Binding-site contacts:
Ligand atom N contacts residue HIS11 of chain 1.B at 3.1 Å.
Ligand atom C contacts residue HIS11 of chain 1.B at 3.4 Å.
Ligand atom CD1 contacts residue MET263 of chain 1.B at 3.2 Å (hydrophobic).
Ligand atom CD2 contacts residue ARG7 of chain 1.B at 3.5 Å.
Ligand atom O contacts residue TYR10 of chain 1.B at 3.2 Å.
Ligand atom CB contacts residue ARG14 of chain 1.B at 3.4 Å.
Ligand atom O contacts residue MET263 of chain 1.B at 3.4 Å.
Ligand atom CE1 contacts residue GLU300 of chain 1.B at 3.4 Å.
Ligand atom CG2 contacts residue HIS11 of chain 1.B at 3.3 Å.
Ligand atom CB contacts residue PHE15 of chain 1.B at 3.4 Å (hydrophobic).
Ligand atom SG contacts residue WHL1 of chain 1.F at 1.8 Å.
Ligand atom O contacts residue HIS11 of chain 1.B at 3.8 Å.
Ligand atom CE2 contacts residue ARG7 of chain 1.B at 3.2 Å.
Ligand atom CB contacts residue HIS11 of chain 1.B at 3.4 Å.
Ligand atom C contacts residue TYR10 of chain 1.B at 3.7 Å (hydrophobic).
Ligand atom CA contacts residue HIS11 of chain 1.B at 3.5 Å.
Ligand atom CG contacts residue HIS18 of chain 1.B at 3.3 Å.
Ligand atom CA contacts residue MET263 of chain 1.B at 3.6 Å (hydrophobic).
Ligand atom CG2 contacts residue SER19 of chain 1.B at 3.7 Å.
Ligand atom CD contacts residue HIS18 of chain 1.B at 3.3 Å.
Ligand atom OD2 contacts residue HIS18 of chain 1.B at 2.6 Å (h-bond).
Ligand atom CG2 contacts residue HIS18 of chain 1.B at 3.5 Å.
Ligand atom CG contacts residue ARG14 of chain 1.B at 3.6 Å.
Ligand atom CE1 contacts residue PHE6 of chain 1.B at 3.5 Å (hydrophobic).
Ligand atom CZ contacts residue GLY130 of chain 1.B at 3.2 Å.
Ligand atom CD2 contacts residue TYR10 of chain 1.B at 3.0 Å (hydrophobic).
Ligand atom CG2 contacts residue TYR10 of chain 1.B at 3.4 Å (hydrophobic).
Ligand atom CA contacts residue TYR10 of chain 1.B at 3.4 Å (hydrophobic).
Ligand atom CE2 contacts residue GLY130 of chain 1.B at 3.1 Å.
Ligand atom CB contacts residue TYR10 of chain 1.B at 3.6 Å (hydrophobic).
Ligand atom CD1 contacts residue PHE6 of chain 1.B at 3.5 Å (hydrophobic).
Ligand atom CG contacts residue PHE15 of chain 1.B at 3.7 Å (hydrophobic).
Ligand atom CG2 contacts residue PHE15 of chain 1.B at 3.3 Å (hydrophobic).
Ligand atom CD1 contacts residue HIS18 of chain 1.B at 3.5 Å.
Ligand atom O contacts residue HIS11 of chain 1.B at 3.6 Å.
Ligand atom CE2 contacts residue GLU300 of chain 1.B at 3.7 Å.
Ligand atom CG contacts residue HIS18 of chain 1.B at 3.7 Å.
Ligand atom OD2 contacts residue ARG14 of chain 1.B at 3.5 Å.
Ligand atom CZ contacts residue GLU300 of chain 1.B at 2.7 Å.
Ligand atom CB contacts residue WHL1 of chain 1.F at 3.2 Å.

This small molecule binds to this protein.
Small molecule (SMILES): CC[C@H](C)[C@H](NC(=O)[C@@H](NC(=O)[C@H](C)NC(=O)[C@@H]1CCCN1)[C@@H](C)O)C(=O)N[C@@H](CCSC)C(=O)N[C@@H](CS)C(=O)N[C@@H](CCCN=C(N)N)C(=O)N[C@@H](C)C(=O)N[C@@H](C)C(=O)N[C@@H](C)C(=O)N[C@@H](CC(=O)O)C(=O)N[C@H](C(=O)N[C@@H](CS)C(=O)N[C@H](C(=O)N[C@@H](Cc1ccccc1)C(=O)N[C@H](C=O)Cc1ccccc1)[C@@H](C)O)[C@@H](C)O

Sequence of chain 1.B:
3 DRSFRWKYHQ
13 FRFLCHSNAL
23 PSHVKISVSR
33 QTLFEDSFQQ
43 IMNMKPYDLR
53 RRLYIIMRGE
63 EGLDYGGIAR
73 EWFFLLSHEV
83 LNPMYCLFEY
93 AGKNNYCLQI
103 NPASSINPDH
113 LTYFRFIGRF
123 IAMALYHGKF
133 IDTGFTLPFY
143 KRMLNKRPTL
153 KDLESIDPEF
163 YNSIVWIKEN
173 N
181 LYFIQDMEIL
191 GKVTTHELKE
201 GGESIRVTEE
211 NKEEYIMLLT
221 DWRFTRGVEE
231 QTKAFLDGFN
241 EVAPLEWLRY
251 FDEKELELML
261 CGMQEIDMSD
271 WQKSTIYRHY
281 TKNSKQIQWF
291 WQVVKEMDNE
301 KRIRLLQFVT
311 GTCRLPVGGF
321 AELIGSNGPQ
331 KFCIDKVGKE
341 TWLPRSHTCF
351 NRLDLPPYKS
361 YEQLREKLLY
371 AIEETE